A protein and the small-molecule ligand that binds it are described below.
Small molecule (SMILES): CC(=O)N[C@@H]1[C@@H](O)[C@H](O)[C@@H](CO)O[C@H]1O

Binding-site contacts:
Ligand atom C4 contacts residue ASN328 of chain 1.B at 4.2 Å.
Ligand atom C1 contacts residue ASN328 of chain 1.B at 1.4 Å.
Ligand atom C5 contacts residue ASN328 of chain 1.B at 3.6 Å.
Ligand atom C2 contacts residue ASN328 of chain 1.B at 2.5 Å.
Ligand atom O5 contacts residue ASN328 of chain 1.B at 2.4 Å (h-bond).
Ligand atom C7 contacts residue ASN328 of chain 1.B at 3.8 Å.
Ligand atom C8 contacts residue ASN328 of chain 1.B at 3.9 Å.
Ligand atom N2 contacts residue ASN328 of chain 1.B at 2.8 Å (h-bond).
Ligand atom C8 contacts residue GLN577 of chain 1.B at 3.8 Å.
Ligand atom C3 contacts residue ASN328 of chain 1.B at 3.8 Å.

Sequence of chain 1.B:
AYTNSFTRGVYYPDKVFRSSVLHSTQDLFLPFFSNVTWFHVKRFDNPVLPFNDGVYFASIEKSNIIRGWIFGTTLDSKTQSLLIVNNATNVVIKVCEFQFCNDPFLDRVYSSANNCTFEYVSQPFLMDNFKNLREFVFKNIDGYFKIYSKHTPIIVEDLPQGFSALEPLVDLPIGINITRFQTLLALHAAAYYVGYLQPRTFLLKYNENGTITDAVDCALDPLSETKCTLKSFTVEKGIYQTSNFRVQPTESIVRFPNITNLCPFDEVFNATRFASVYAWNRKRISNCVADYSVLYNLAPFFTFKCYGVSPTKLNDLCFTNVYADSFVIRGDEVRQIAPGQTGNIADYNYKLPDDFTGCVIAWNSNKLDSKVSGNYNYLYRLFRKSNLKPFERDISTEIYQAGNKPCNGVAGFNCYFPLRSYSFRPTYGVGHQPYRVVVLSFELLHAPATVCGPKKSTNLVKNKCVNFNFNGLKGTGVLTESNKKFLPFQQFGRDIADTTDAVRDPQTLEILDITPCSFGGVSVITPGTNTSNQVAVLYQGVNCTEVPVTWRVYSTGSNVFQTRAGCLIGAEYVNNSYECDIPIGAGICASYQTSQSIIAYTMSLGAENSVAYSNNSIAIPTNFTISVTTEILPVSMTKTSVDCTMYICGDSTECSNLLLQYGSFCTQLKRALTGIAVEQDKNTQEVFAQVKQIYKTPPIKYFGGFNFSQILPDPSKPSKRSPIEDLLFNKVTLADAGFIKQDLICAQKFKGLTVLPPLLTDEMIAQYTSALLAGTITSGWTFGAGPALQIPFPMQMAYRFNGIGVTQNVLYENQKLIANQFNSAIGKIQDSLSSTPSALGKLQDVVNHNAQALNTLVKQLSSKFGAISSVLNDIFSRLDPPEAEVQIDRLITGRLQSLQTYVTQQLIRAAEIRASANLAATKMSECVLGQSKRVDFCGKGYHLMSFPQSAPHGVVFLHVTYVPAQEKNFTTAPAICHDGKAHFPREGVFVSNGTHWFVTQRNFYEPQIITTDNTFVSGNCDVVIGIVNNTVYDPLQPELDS